The small molecule below binds the protein below.
Small molecule (SMILES): NC(=O)c1nn(CC(=O)N2CCS[C@H]2C(=O)Nc2cccc(Br)n2)c2ncccc12

Sequence of chain 1.B:
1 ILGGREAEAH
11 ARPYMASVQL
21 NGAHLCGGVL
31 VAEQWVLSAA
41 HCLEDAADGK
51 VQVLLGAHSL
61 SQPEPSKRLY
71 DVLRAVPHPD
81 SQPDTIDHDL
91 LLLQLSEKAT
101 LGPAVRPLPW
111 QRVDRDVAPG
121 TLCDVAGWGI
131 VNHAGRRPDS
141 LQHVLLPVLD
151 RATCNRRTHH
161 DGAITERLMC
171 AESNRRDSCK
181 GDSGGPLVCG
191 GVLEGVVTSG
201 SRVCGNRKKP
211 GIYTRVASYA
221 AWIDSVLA

Binding-site contacts:
Ligand atom O contacts residue ARG202 of chain 1.B at 3.2 Å.
Ligand atom O contacts residue CYS179 of chain 1.B at 3.3 Å.
Ligand atom O2 contacts residue LYS180 of chain 1.B at 3.7 Å.
Ligand atom C15 contacts residue LYS180 of chain 1.B at 3.5 Å.
Ligand atom C14 contacts residue CYS204 of chain 1.B at 3.7 Å (hydrophobic).
Ligand atom C1 contacts residue LEU25 of chain 1.B at 3.7 Å (hydrophobic).
Ligand atom N5 contacts residue THR198 of chain 1.B at 2.8 Å (h-bond).
Ligand atom N2 contacts residue SER183 of chain 1.B at 3.5 Å (h-bond).
Ligand atom N4 contacts residue GLY200 of chain 1.B at 3.5 Å (h-bond).
Ligand atom BR contacts residue TRP128 of chain 1.B at 3.5 Å.
Ligand atom C11 contacts residue SER201 of chain 1.B at 3.7 Å.
Ligand atom C contacts residue ARG137 of chain 1.B at 3.5 Å.
Ligand atom N contacts residue GLY181 of chain 1.B at 3.2 Å.
Ligand atom N4 contacts residue THR198 of chain 1.B at 3.5 Å (h-bond).
Ligand atom C13 contacts residue ARG202 of chain 1.B at 3.0 Å.
Ligand atom C6 contacts residue SER183 of chain 1.B at 3.0 Å.
Ligand atom C2 contacts residue LEU25 of chain 1.B at 3.5 Å (hydrophobic).
Ligand atom N6 contacts residue LYS180 of chain 1.B at 3.6 Å.
Ligand atom N6 contacts residue SER201 of chain 1.B at 3.5 Å.
Ligand atom O1 contacts residue GLY181 of chain 1.B at 2.9 Å (h-bond).
Ligand atom C16 contacts residue LYS180 of chain 1.B at 3.4 Å.
Ligand atom N4 contacts residue SER183 of chain 1.B at 3.5 Å (h-bond).
Ligand atom C14 contacts residue LYS180 of chain 1.B at 3.6 Å.
Ligand atom C14 contacts residue ARG202 of chain 1.B at 3.3 Å.
Ligand atom C9 contacts residue ARG202 of chain 1.B at 3.5 Å.
Ligand atom C5 contacts residue HIS41 of chain 1.B at 3.7 Å.
Ligand atom C5 contacts residue SER199 of chain 1.B at 3.3 Å.
Ligand atom C8 contacts residue GLY200 of chain 1.B at 3.7 Å.
Ligand atom C17 contacts residue ARG137 of chain 1.B at 3.5 Å.
Ligand atom C10 contacts residue LYS180 of chain 1.B at 3.6 Å.
Ligand atom C3 contacts residue LEU25 of chain 1.B at 3.3 Å (hydrophobic).
Ligand atom C7 contacts residue SER199 of chain 1.B at 3.0 Å.
Ligand atom N5 contacts residue VAL197 of chain 1.B at 3.5 Å.
Ligand atom O1 contacts residue LYS180 of chain 1.B at 3.3 Å.
Ligand atom S contacts residue CYS42 of chain 1.B at 3.5 Å (h-bond).
Ligand atom C4 contacts residue HIS41 of chain 1.B at 3.5 Å.
Ligand atom O1 contacts residue SER183 of chain 1.B at 2.8 Å (h-bond).
Ligand atom N contacts residue LEU25 of chain 1.B at 3.5 Å (h-bond).
Ligand atom N1 contacts residue LEU25 of chain 1.B at 2.8 Å (h-bond).
Ligand atom N3 contacts residue GLY200 of chain 1.B at 3.7 Å.